This protein binds this small molecule.
Small molecule (SMILES): CC[C@@]1(O)C[C@H](O)c2c(cc3c(c2O)C(=O)c2c(O)cccc2C3=O)[C@H]1C(=O)OC

Sequence of chain 1.C:
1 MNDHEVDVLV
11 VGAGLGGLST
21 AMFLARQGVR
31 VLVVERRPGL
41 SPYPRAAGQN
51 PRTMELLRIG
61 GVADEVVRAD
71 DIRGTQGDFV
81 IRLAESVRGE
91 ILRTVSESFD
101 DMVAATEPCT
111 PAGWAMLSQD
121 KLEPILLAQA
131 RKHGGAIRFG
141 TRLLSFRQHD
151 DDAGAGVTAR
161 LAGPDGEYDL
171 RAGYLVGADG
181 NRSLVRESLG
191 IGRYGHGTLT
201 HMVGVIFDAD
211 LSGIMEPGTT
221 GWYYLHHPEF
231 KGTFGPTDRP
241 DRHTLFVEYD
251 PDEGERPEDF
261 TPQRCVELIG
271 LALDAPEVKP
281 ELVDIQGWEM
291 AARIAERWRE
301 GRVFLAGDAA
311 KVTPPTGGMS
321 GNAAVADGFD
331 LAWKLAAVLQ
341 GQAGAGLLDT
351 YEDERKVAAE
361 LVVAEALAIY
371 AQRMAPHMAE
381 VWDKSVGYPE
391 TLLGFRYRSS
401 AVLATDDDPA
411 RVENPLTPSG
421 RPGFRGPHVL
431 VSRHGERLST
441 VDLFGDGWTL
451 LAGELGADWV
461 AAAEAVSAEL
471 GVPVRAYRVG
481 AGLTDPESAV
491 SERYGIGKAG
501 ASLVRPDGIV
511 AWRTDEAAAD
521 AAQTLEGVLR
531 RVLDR

Binding-site contacts:
Ligand atom O19 contacts residue THR316 of chain 1.C at 3.4 Å.
Ligand atom C2 contacts residue MET202 of chain 1.C at 3.5 Å (hydrophobic).
Ligand atom C2 contacts residue PRO315 of chain 1.C at 3.4 Å (hydrophobic).
Ligand atom O16 contacts residue ALA47 of chain 1.C at 3.6 Å.
Ligand atom O23 contacts residue GLY318 of chain 1.C at 3.2 Å.
Ligand atom C22 contacts residue MET116 of chain 1.C at 3.6 Å (hydrophobic).
Ligand atom C5 contacts residue TRP222 of chain 1.C at 3.4 Å (hydrophobic).
Ligand atom C20 contacts residue GLY318 of chain 1.C at 3.7 Å.
Ligand atom O20 contacts residue THR316 of chain 1.C at 3.6 Å.
Ligand atom O18 contacts residue FAD1 of chain 1.U at 2.9 Å (h-bond).
Ligand atom O19 contacts residue THR233 of chain 1.C at 3.7 Å.
Ligand atom C7 contacts residue TYR224 of chain 1.C at 3.8 Å (hydrophobic).
Ligand atom C6 contacts residue TYR224 of chain 1.C at 3.6 Å (hydrophobic).
Ligand atom O17 contacts residue TRP222 of chain 1.C at 3.7 Å.
Ligand atom C19 contacts residue GLY318 of chain 1.C at 3.8 Å.
Ligand atom O22 contacts residue GLY317 of chain 1.C at 3.0 Å.
Ligand atom C3 contacts residue MET202 of chain 1.C at 3.0 Å (hydrophobic).
Ligand atom C18 contacts residue TRP222 of chain 1.C at 3.5 Å (hydrophobic).
Ligand atom C17 contacts residue TRP222 of chain 1.C at 3.4 Å (hydrophobic).
Ligand atom O17 contacts residue PHE79 of chain 1.C at 3.4 Å.
Ligand atom C15 contacts residue ALA47 of chain 1.C at 3.7 Å (hydrophobic).
Ligand atom C4 contacts residue PRO315 of chain 1.C at 3.8 Å (hydrophobic).
Ligand atom C21 contacts residue PRO315 of chain 1.C at 3.6 Å (hydrophobic).
Ligand atom C3 contacts residue PRO315 of chain 1.C at 3.3 Å (hydrophobic).
Ligand atom C6 contacts residue TRP222 of chain 1.C at 3.3 Å (hydrophobic).
Ligand atom O21 contacts residue TRP222 of chain 1.C at 3.3 Å (h-bond).
Ligand atom C1 contacts residue PRO315 of chain 1.C at 3.5 Å (hydrophobic).
Ligand atom C15 contacts residue ILE72 of chain 1.C at 3.2 Å (hydrophobic).
Ligand atom O21 contacts residue TYR224 of chain 1.C at 2.4 Å (h-bond).
Ligand atom C6 contacts residue GLY317 of chain 1.C at 3.7 Å.
Ligand atom C12 contacts residue TRP222 of chain 1.C at 3.5 Å (hydrophobic).
Ligand atom C16 contacts residue TRP222 of chain 1.C at 3.3 Å (hydrophobic).
Ligand atom O23 contacts residue GLY317 of chain 1.C at 3.7 Å.
Ligand atom C22 contacts residue PHE79 of chain 1.C at 3.8 Å (hydrophobic).
Ligand atom O20 contacts residue TYR224 of chain 1.C at 3.3 Å.
Ligand atom C21 contacts residue TRP222 of chain 1.C at 3.4 Å (hydrophobic).
Ligand atom O20 contacts residue TRP222 of chain 1.C at 3.4 Å (h-bond).
Ligand atom O21 contacts residue GLY317 of chain 1.C at 3.4 Å (h-bond).
Ligand atom O22 contacts residue GLY318 of chain 1.C at 3.3 Å (h-bond).
Ligand atom C1 contacts residue FAD1 of chain 1.U at 3.7 Å.